Sequence of chain 1.S:
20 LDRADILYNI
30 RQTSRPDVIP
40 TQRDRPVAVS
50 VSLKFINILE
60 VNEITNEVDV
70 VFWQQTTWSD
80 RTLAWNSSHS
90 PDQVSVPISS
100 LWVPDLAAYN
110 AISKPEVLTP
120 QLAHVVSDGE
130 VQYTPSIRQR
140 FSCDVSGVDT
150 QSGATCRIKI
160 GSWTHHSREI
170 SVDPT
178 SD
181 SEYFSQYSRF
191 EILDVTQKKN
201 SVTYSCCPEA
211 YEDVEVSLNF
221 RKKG

Binding-site contacts:
Ligand atom C1 contacts residue THR133 of chain 1.T at 3.7 Å.
Ligand atom C9 contacts residue TYR204 of chain 1.S at 3.6 Å (hydrophobic).
Ligand atom C1 contacts residue TRP162 of chain 1.S at 3.4 Å (hydrophobic).
Ligand atom BR1 contacts residue ALA122 of chain 1.T at 3.8 Å.
Ligand atom C5 contacts residue THR163 of chain 1.S at 4.0 Å.
Ligand atom C7 contacts residue TRP72 of chain 1.T at 3.3 Å (hydrophobic).
Ligand atom C7 contacts residue TRP162 of chain 1.S at 3.8 Å (hydrophobic).
Ligand atom C5 contacts residue HIS123 of chain 1.T at 3.9 Å.
Ligand atom C4 contacts residue GLN131 of chain 1.T at 3.5 Å.
Ligand atom BR1 contacts residue GLN131 of chain 1.T at 2.9 Å.
Ligand atom BR1 contacts residue LEU121 of chain 1.T at 4.0 Å.
Ligand atom BR1 contacts residue TYR132 of chain 1.T at 4.0 Å.
Ligand atom C8 contacts residue TYR108 of chain 1.S at 3.2 Å (hydrophobic).
Ligand atom BR1 contacts residue THR163 of chain 1.S at 4.1 Å.
Ligand atom C8 contacts residue TYR211 of chain 1.S at 3.5 Å (hydrophobic).
Ligand atom C3 contacts residue GLN131 of chain 1.T at 4.0 Å.
Ligand atom C2 contacts residue THR133 of chain 1.T at 4.2 Å.
Ligand atom C9 contacts residue TYR211 of chain 1.S at 3.5 Å (hydrophobic).
Ligand atom N3 contacts residue SER161 of chain 1.S at 4.1 Å.
Ligand atom C3 contacts residue CYS207 of chain 1.S at 3.8 Å (hydrophobic).
Ligand atom BR1 contacts residue THR133 of chain 1.T at 4.1 Å.
Ligand atom N1 contacts residue TRP162 of chain 1.S at 3.8 Å.
Ligand atom C6 contacts residue TRP72 of chain 1.T at 3.9 Å (hydrophobic).
Ligand atom C8 contacts residue TYR204 of chain 1.S at 3.5 Å (hydrophobic).
Ligand atom N3 contacts residue TRP162 of chain 1.S at 3.2 Å (h-bond).
Ligand atom N1 contacts residue THR163 of chain 1.S at 3.6 Å.
Ligand atom C2 contacts residue TRP162 of chain 1.S at 3.5 Å (hydrophobic).
Ligand atom C4 contacts residue HIS123 of chain 1.T at 3.3 Å.
Ligand atom C6 contacts residue TRP162 of chain 1.S at 3.4 Å (hydrophobic).
Ligand atom C3 contacts residue CYS206 of chain 1.S at 3.7 Å (hydrophobic).
Ligand atom C5 contacts residue THR133 of chain 1.T at 4.1 Å.
Ligand atom C8 contacts residue TRP162 of chain 1.S at 3.5 Å (hydrophobic).
Ligand atom N2 contacts residue TRP162 of chain 1.S at 3.6 Å.
Ligand atom N3 contacts residue TYR108 of chain 1.S at 2.6 Å (h-bond).
Ligand atom C9 contacts residue TRP162 of chain 1.S at 3.9 Å (hydrophobic).
Ligand atom C7 contacts residue TYR108 of chain 1.S at 3.6 Å (hydrophobic).
Ligand atom N1 contacts residue THR133 of chain 1.T at 3.6 Å.
Ligand atom BR1 contacts residue HIS123 of chain 1.T at 3.3 Å.
Ligand atom C10 contacts residue CYS206 of chain 1.S at 3.7 Å (hydrophobic).
Ligand atom C3 contacts residue HIS123 of chain 1.T at 4.1 Å.

Sequence of chain 1.T:
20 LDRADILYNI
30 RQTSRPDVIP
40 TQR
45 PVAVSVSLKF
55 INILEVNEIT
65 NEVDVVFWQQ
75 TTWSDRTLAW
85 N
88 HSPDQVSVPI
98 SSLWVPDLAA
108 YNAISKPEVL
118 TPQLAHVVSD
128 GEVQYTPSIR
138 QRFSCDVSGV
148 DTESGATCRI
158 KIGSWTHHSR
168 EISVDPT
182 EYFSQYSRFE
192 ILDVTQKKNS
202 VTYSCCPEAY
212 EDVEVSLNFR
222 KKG

The protein below binds the small molecule below.
Small molecule (SMILES): Brc1ccc(N2CCCNCC2)cn1